Binding-site contacts:
Ligand atom C8 contacts residue TRP78 of chain 1.A at 4.0 Å (hydrophobic).
Ligand atom O16 contacts residue TRP66 of chain 1.A at 3.8 Å.
Ligand atom C10 contacts residue PHE51 of chain 1.A at 3.8 Å (hydrophobic).
Ligand atom C7 contacts residue TRP66 of chain 1.A at 4.1 Å (hydrophobic).
Ligand atom C13 contacts residue ASP149 of chain 1.B at 4.0 Å.
Ligand atom C4 contacts residue TRP66 of chain 1.A at 3.7 Å (hydrophobic).
Ligand atom OC4 contacts residue VAL65 of chain 1.A at 3.8 Å.
Ligand atom C10 contacts residue MET145 of chain 1.B at 3.9 Å (hydrophobic).
Ligand atom C8 contacts residue MET145 of chain 1.B at 3.8 Å (hydrophobic).
Ligand atom OC4 contacts residue ASP67 of chain 1.A at 2.9 Å (salt-bridge).
Ligand atom C8 contacts residue PHE51 of chain 1.A at 4.0 Å (hydrophobic).
Ligand atom OC7 contacts residue TRP78 of chain 1.A at 3.1 Å (h-bond).
Ligand atom OC7 contacts residue TYR141 of chain 1.B at 2.6 Å (h-bond).
Ligand atom OC1 contacts residue THR64 of chain 1.A at 3.3 Å.
Ligand atom C14 contacts residue ASP149 of chain 1.B at 4.0 Å.
Ligand atom C15 contacts residue VAL155 of chain 1.B at 3.8 Å (hydrophobic).
Ligand atom C7 contacts residue ASP67 of chain 1.A at 4.1 Å.
Ligand atom C9 contacts residue TRP66 of chain 1.A at 3.9 Å (hydrophobic).
Ligand atom C6 contacts residue PHE51 of chain 1.A at 3.8 Å (hydrophobic).
Ligand atom OC1 contacts residue VAL53 of chain 1.A at 3.4 Å.
Ligand atom C7 contacts residue TYR141 of chain 1.B at 3.8 Å (hydrophobic).
Ligand atom C5 contacts residue PHE51 of chain 1.A at 3.8 Å (hydrophobic).
Ligand atom C12 contacts residue TYR81 of chain 1.A at 3.8 Å (hydrophobic).
Ligand atom C13 contacts residue THR148 of chain 1.B at 3.7 Å.
Ligand atom C2 contacts residue VAL65 of chain 1.A at 3.6 Å (hydrophobic).
Ligand atom C2 contacts residue TRP66 of chain 1.A at 3.9 Å (hydrophobic).
Ligand atom C11 contacts residue MET145 of chain 1.B at 4.0 Å (hydrophobic).
Ligand atom C3 contacts residue TRP66 of chain 1.A at 3.4 Å (hydrophobic).
Ligand atom C16 contacts residue TYR81 of chain 1.A at 3.9 Å (hydrophobic).
Ligand atom C1 contacts residue THR64 of chain 1.A at 3.9 Å.
Ligand atom OC4 contacts residue TRP66 of chain 1.A at 3.7 Å.
Ligand atom C7 contacts residue TRP78 of chain 1.A at 3.3 Å (hydrophobic).
Ligand atom C6 contacts residue ALA108 of chain 1.B at 4.0 Å (hydrophobic).
Ligand atom C6 contacts residue TYR141 of chain 1.B at 4.1 Å (hydrophobic).
Ligand atom C8 contacts residue TYR141 of chain 1.B at 4.0 Å (hydrophobic).
Ligand atom C14 contacts residue TYR81 of chain 1.A at 3.5 Å (hydrophobic).
Ligand atom C6 contacts residue ASP67 of chain 1.A at 3.5 Å.
Ligand atom C12 contacts residue MET145 of chain 1.B at 3.6 Å (hydrophobic).
Ligand atom C4 contacts residue ASP67 of chain 1.A at 3.9 Å.
Ligand atom OC7 contacts residue ILE74 of chain 1.A at 3.9 Å.

Sequence of chain 1.B:
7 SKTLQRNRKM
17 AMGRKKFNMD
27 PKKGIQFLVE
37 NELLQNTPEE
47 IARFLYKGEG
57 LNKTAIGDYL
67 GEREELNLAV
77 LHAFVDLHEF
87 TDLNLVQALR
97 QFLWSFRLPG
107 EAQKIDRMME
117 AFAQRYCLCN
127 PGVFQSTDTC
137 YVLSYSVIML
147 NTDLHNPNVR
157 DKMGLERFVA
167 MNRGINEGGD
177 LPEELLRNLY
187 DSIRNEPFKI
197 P

Sequence of chain 1.A:
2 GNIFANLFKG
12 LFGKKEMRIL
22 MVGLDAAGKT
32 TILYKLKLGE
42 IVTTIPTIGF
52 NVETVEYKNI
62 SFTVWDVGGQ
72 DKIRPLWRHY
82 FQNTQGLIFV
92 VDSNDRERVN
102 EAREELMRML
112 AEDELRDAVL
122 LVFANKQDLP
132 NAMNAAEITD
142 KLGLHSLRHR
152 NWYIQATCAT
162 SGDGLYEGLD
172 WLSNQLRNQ

This protein binds this small molecule.
Small molecule (SMILES): C[C@H]1CCC/C=C/[C@@H]2C[C@H](O)C[C@H]2[C@H](O)/C=C/C(=O)O1